The protein below binds the small molecule below.
Small molecule (SMILES): CC[C@H](C)[C@H](NC(=O)[C@H](CC1=c2ccccc2=NC1)NC(=O)[C@H](CCC(=O)O)NC(=O)[C@H](CC(C)C)NC(=O)[C@H](C)NC(=O)[C@@H](N)CO)C(=O)N[C@@H](CCCCN)C(=O)N[C@@H](CC(N)=O)C(=O)N[C@@H](CCCCN)C(=O)O

Binding-site contacts:
Ligand atom C contacts residue TYR159 of chain 1.A at 3.3 Å (hydrophobic).
Ligand atom N contacts residue TYR7 of chain 1.A at 3.5 Å (h-bond).
Ligand atom NZ contacts residue ARG114 of chain 1.A at 3.1 Å (salt-bridge).
Ligand atom CB contacts residue GLN155 of chain 1.A at 3.3 Å.
Ligand atom CD1 contacts residue ASN66 of chain 1.A at 3.6 Å.
Ligand atom CG contacts residue ASP77 of chain 1.A at 3.4 Å.
Ligand atom O contacts residue TYR159 of chain 1.A at 3.4 Å.
Ligand atom OXT contacts residue LYS146 of chain 1.A at 3.0 Å (salt-bridge).
Ligand atom CE contacts residue GLN156 of chain 1.A at 3.5 Å.
Ligand atom OXT contacts residue TYR84 of chain 1.A at 3.1 Å (h-bond).
Ligand atom CG contacts residue TRP147 of chain 1.A at 3.5 Å (hydrophobic).
Ligand atom CD2 contacts residue GLN156 of chain 1.A at 3.4 Å.
Ligand atom C contacts residue TYR7 of chain 1.A at 3.2 Å (hydrophobic).
Ligand atom CD contacts residue ARG163 of chain 1.A at 3.5 Å.
Ligand atom OE1 contacts residue ARG163 of chain 1.A at 2.9 Å (salt-bridge).
Ligand atom N contacts residue TYR99 of chain 1.A at 2.9 Å (h-bond).
Ligand atom CE contacts residue ASP77 of chain 1.A at 3.5 Å.
Ligand atom CA contacts residue TYR159 of chain 1.A at 3.4 Å (hydrophobic).
Ligand atom CA contacts residue GLU63 of chain 1.A at 3.4 Å.
Ligand atom N contacts residue GLU63 of chain 1.A at 3.0 Å (salt-bridge).
Ligand atom N contacts residue TYR7 of chain 1.A at 3.0 Å (h-bond).
Ligand atom NZ contacts residue GLN156 of chain 1.A at 3.2 Å (h-bond).
Ligand atom O contacts residue ASP77 of chain 1.A at 3.2 Å (salt-bridge).
Ligand atom CB contacts residue ARG163 of chain 1.A at 3.5 Å.
Ligand atom O contacts residue TYR7 of chain 1.A at 3.3 Å.
Ligand atom O contacts residue THR80 of chain 1.A at 2.9 Å (h-bond).
Ligand atom OE2 contacts residue TYR159 of chain 1.A at 3.2 Å.
Ligand atom CB contacts residue TYR9 of chain 1.A at 3.5 Å (hydrophobic).
Ligand atom CA contacts residue TYR7 of chain 1.A at 3.6 Å (hydrophobic).
Ligand atom OD1 contacts residue THR73 of chain 1.A at 3.4 Å.
Ligand atom NZ contacts residue ASP116 of chain 1.A at 3.3 Å (salt-bridge).
Ligand atom OG contacts residue TRP167 of chain 1.A at 3.2 Å.
Ligand atom OG contacts residue ARG163 of chain 1.A at 3.5 Å (salt-bridge).
Ligand atom N contacts residue ASP77 of chain 1.A at 3.4 Å (salt-bridge).
Ligand atom O contacts residue TYR159 of chain 1.A at 2.7 Å (h-bond).
Ligand atom N contacts residue TYR159 of chain 1.A at 3.3 Å (h-bond).
Ligand atom N contacts residue MET5 of chain 1.A at 3.5 Å.
Ligand atom N contacts residue TYR171 of chain 1.A at 3.1 Å (h-bond).
Ligand atom CB contacts residue TYR99 of chain 1.A at 3.5 Å (hydrophobic).
Ligand atom O contacts residue TRP147 of chain 1.A at 3.5 Å (h-bond).

Sequence of chain 1.A:
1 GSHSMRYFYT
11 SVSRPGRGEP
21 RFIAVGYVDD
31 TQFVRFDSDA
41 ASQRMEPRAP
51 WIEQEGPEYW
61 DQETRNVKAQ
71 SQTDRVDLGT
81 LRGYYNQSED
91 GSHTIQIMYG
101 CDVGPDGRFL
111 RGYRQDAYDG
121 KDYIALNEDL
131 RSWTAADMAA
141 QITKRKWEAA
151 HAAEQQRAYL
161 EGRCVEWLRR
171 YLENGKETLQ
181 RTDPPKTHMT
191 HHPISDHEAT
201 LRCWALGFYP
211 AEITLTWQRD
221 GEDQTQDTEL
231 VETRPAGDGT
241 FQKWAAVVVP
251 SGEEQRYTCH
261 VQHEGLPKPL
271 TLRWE